Sequence of chain 1.A:
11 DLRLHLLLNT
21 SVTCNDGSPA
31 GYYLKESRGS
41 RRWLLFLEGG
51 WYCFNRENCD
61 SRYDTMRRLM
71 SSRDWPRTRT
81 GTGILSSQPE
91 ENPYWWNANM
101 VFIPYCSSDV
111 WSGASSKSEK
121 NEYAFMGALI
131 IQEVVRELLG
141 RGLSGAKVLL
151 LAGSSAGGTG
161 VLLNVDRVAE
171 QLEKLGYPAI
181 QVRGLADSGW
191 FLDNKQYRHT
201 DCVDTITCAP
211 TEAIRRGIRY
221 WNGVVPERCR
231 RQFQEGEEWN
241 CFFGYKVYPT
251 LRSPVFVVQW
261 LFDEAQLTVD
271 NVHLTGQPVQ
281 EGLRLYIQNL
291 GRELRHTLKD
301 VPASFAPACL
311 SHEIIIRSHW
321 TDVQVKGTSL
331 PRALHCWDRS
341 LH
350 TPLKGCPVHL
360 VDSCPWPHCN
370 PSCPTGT

A protein and the small-molecule ligand that binds it are described below.
Small molecule (SMILES): CC(=O)N[C@@H]1[C@@H](O)[C@H](O)[C@@H](CO)O[C@H]1O

Binding-site contacts:
Ligand atom C5 contacts residue SER21 of chain 1.A at 3.7 Å.
Ligand atom C4 contacts residue ASN19 of chain 1.A at 4.2 Å.
Ligand atom C2 contacts residue ASN19 of chain 1.A at 2.5 Å.
Ligand atom C1 contacts residue ASN19 of chain 1.A at 1.4 Å.
Ligand atom C1 contacts residue GLU133 of chain 1.A at 4.2 Å.
Ligand atom N2 contacts residue ASN19 of chain 1.A at 2.9 Å (h-bond).
Ligand atom O7 contacts residue ASN19 of chain 1.A at 3.8 Å.
Ligand atom C7 contacts residue ASN19 of chain 1.A at 3.6 Å.
Ligand atom C1 contacts residue SER21 of chain 1.A at 3.2 Å.
Ligand atom C2 contacts residue SER21 of chain 1.A at 4.5 Å.
Ligand atom O7 contacts residue ARG136 of chain 1.A at 3.5 Å (salt-bridge).
Ligand atom O6 contacts residue LEU129 of chain 1.A at 4.2 Å.
Ligand atom O5 contacts residue VAL22 of chain 1.A at 3.8 Å.
Ligand atom O5 contacts residue SER21 of chain 1.A at 3.3 Å (h-bond).
Ligand atom C7 contacts residue ARG136 of chain 1.A at 4.4 Å.
Ligand atom C1 contacts residue VAL22 of chain 1.A at 4.5 Å (hydrophobic).
Ligand atom C3 contacts residue ASN19 of chain 1.A at 3.8 Å.
Ligand atom O6 contacts residue GLN132 of chain 1.A at 3.6 Å.
Ligand atom C5 contacts residue ASN19 of chain 1.A at 3.7 Å.
Ligand atom C6 contacts residue SER21 of chain 1.A at 4.4 Å.
Ligand atom O5 contacts residue GLU133 of chain 1.A at 4.0 Å.
Ligand atom O5 contacts residue ASN19 of chain 1.A at 2.4 Å (h-bond).